Binding-site contacts:
Ligand atom O4 contacts residue ASN657 of chain 1.B at 4.2 Å.
Ligand atom C5 contacts residue ASN657 of chain 1.B at 3.6 Å.
Ligand atom C3 contacts residue ASN657 of chain 1.B at 3.6 Å.
Ligand atom O3 contacts residue ASN657 of chain 1.B at 3.9 Å.
Ligand atom C1 contacts residue ASN657 of chain 1.B at 3.3 Å.
Ligand atom C6 contacts residue ASN657 of chain 1.B at 3.9 Å.
Ligand atom C4 contacts residue ASN657 of chain 1.B at 3.1 Å.
Ligand atom C7 contacts residue TYR655 of chain 1.B at 4.4 Å (hydrophobic).
Ligand atom O7 contacts residue ASN657 of chain 1.B at 4.2 Å.
Ligand atom N2 contacts residue ASN657 of chain 1.B at 4.5 Å.
Ligand atom O6 contacts residue ASN657 of chain 1.B at 3.7 Å.
Ligand atom C8 contacts residue TYR655 of chain 1.B at 4.3 Å (hydrophobic).
Ligand atom O5 contacts residue ASN657 of chain 1.B at 2.8 Å (h-bond).
Ligand atom C2 contacts residue ASN657 of chain 1.B at 3.3 Å.

Sequence of chain 1.B:
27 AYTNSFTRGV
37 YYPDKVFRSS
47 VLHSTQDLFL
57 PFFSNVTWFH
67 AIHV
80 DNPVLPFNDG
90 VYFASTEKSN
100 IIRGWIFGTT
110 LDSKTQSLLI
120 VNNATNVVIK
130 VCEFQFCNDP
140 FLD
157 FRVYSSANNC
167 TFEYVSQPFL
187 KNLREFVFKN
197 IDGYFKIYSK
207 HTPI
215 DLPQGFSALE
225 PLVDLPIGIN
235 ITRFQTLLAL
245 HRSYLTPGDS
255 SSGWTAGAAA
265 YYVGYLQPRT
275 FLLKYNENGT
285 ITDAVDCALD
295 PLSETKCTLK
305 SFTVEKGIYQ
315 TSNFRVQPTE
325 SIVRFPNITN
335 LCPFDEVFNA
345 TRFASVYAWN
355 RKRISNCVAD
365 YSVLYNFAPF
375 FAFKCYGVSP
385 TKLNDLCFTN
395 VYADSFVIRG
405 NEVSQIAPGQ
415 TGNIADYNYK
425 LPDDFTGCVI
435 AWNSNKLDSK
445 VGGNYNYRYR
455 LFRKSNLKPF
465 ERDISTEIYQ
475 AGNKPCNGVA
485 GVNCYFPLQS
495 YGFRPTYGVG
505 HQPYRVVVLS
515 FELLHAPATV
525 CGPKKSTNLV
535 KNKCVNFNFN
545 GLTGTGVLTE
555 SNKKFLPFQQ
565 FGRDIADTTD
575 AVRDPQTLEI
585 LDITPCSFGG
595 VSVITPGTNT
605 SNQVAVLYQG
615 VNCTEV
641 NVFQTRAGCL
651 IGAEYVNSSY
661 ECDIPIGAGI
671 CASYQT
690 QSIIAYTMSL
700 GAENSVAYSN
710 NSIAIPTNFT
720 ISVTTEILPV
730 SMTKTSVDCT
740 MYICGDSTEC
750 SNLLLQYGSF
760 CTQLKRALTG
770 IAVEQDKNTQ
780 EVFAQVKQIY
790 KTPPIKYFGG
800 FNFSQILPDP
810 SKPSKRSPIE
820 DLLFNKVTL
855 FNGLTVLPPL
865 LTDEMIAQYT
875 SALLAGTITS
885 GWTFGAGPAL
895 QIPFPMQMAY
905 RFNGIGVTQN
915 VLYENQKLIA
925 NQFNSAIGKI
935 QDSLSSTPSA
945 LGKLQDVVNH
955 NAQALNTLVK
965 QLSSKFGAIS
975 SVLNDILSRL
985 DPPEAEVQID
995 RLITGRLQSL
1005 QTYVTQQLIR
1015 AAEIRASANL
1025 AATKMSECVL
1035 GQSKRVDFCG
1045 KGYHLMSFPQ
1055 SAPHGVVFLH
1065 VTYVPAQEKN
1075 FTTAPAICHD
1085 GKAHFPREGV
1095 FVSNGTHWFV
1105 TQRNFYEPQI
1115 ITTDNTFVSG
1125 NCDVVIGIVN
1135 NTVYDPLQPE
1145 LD

A protein and the small-molecule ligand that binds it are described below.
Small molecule (SMILES): CC(=O)N[C@@H]1[C@@H](O)[C@H](O)[C@@H](CO)O[C@H]1O